Binding-site contacts:
Ligand atom C contacts residue VAL4 of chain 3.E at 3.5 Å (hydrophobic).
Ligand atom N contacts residue GLN3 of chain 3.E at 3.8 Å.
Ligand atom CB contacts residue SER5 of chain 3.E at 3.9 Å.
Ligand atom N contacts residue GLY1 of chain 3.E at 3.7 Å.
Ligand atom CA contacts residue ALA2 of chain 3.E at 3.1 Å (hydrophobic).
Ligand atom O contacts residue SER5 of chain 3.E at 3.6 Å.
Ligand atom OG contacts residue VAL4 of chain 3.E at 3.8 Å.
Ligand atom C contacts residue ALA2 of chain 3.E at 3.4 Å (hydrophobic).
Ligand atom O contacts residue ALA2 of chain 3.E at 3.6 Å.
Ligand atom C contacts residue GLY1 of chain 3.E at 3.6 Å.
Ligand atom CA contacts residue VAL4 of chain 3.E at 3.7 Å (hydrophobic).
Ligand atom OG1 contacts residue VAL4 of chain 3.E at 3.5 Å (h-bond).
Ligand atom CB contacts residue VAL4 of chain 3.E at 4.3 Å (hydrophobic).
Ligand atom C contacts residue SER5 of chain 3.E at 4.0 Å.
Ligand atom N contacts residue ALA2 of chain 3.E at 2.8 Å (h-bond).
Ligand atom C contacts residue VAL4 of chain 3.E at 3.9 Å (hydrophobic).
Ligand atom CG2 contacts residue GLN3 of chain 3.E at 4.0 Å.
Ligand atom CA contacts residue VAL4 of chain 3.E at 3.2 Å (hydrophobic).
Ligand atom O contacts residue SER6 of chain 3.E at 3.5 Å (h-bond).
Ligand atom CB contacts residue GLN3 of chain 3.E at 3.1 Å.
Ligand atom CB contacts residue ALA2 of chain 3.E at 3.8 Å (hydrophobic).
Ligand atom CB contacts residue VAL4 of chain 3.E at 4.0 Å (hydrophobic).
Ligand atom CA contacts residue GLY1 of chain 3.E at 3.8 Å.
Ligand atom CB contacts residue GLN3 of chain 3.E at 4.0 Å.
Ligand atom N contacts residue VAL4 of chain 3.E at 2.8 Å (h-bond).
Ligand atom O contacts residue MYR1 of chain 3.G at 3.5 Å.
Ligand atom N contacts residue VAL4 of chain 3.E at 4.2 Å.
Ligand atom CB contacts residue GLN43 of chain 3.E at 4.2 Å.
Ligand atom C contacts residue ALA2 of chain 3.E at 4.0 Å (hydrophobic).
Ligand atom C contacts residue GLN3 of chain 3.E at 3.5 Å.
Ligand atom OG1 contacts residue GLN43 of chain 3.E at 4.0 Å.
Ligand atom C contacts residue SER6 of chain 3.E at 4.3 Å.
Ligand atom OG1 contacts residue GLN3 of chain 3.E at 2.9 Å (h-bond).
Ligand atom O contacts residue VAL4 of chain 3.E at 2.8 Å (h-bond).
Ligand atom OG1 contacts residue SER5 of chain 3.E at 2.8 Å (h-bond).
Ligand atom O contacts residue ALA2 of chain 3.E at 3.0 Å (h-bond).
Ligand atom N contacts residue GLN3 of chain 3.E at 4.1 Å.
Ligand atom CA contacts residue GLN3 of chain 3.E at 4.0 Å.
Ligand atom O contacts residue GLY1 of chain 3.E at 2.9 Å (h-bond).
Ligand atom O contacts residue GLN3 of chain 3.E at 3.5 Å (h-bond).

This protein binds this small molecule.
Small molecule (SMILES): C[C@@H](O)[C@@H](C=O)NC(=O)[C@H](CO)NC(=O)[C@H](CO)NC(=O)[C@H](CO)NC(=O)CN

Sequence of chain 3.E:
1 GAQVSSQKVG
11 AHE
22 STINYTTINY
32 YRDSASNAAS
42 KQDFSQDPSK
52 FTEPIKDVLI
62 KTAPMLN